Sequence of chain 1.A:
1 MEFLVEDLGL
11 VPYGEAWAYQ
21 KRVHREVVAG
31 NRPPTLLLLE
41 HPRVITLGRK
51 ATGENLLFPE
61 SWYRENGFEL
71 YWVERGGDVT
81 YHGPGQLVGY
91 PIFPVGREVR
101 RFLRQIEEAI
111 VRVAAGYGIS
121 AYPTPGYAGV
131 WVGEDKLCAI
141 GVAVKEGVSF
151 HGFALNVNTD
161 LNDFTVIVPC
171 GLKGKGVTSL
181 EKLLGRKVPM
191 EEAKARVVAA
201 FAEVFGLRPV

Binding-site contacts:
Ligand atom C9 contacts residue ASP78 of chain 1.A at 4.2 Å.
Ligand atom C5 contacts residue HIS82 of chain 1.A at 3.7 Å.
Ligand atom C9 contacts residue ARG75 of chain 1.A at 4.0 Å.
Ligand atom C6 contacts residue ILE140 of chain 1.A at 4.3 Å (hydrophobic).
Ligand atom C5 contacts residue ALA139 of chain 1.A at 4.0 Å (hydrophobic).
Ligand atom C11 contacts residue ALA139 of chain 1.A at 3.6 Å (hydrophobic).
Ligand atom C7 contacts residue ARG75 of chain 1.A at 3.5 Å.
Ligand atom C11 contacts residue GLY141 of chain 1.A at 3.5 Å.
Ligand atom C5 contacts residue PHE153 of chain 1.A at 3.7 Å (hydrophobic).
Ligand atom C8 contacts residue GLY76 of chain 1.A at 4.2 Å.
Ligand atom OAB contacts residue GLY77 of chain 1.A at 3.3 Å.
Ligand atom C8 contacts residue ARG75 of chain 1.A at 4.3 Å.
Ligand atom C5 contacts residue GLY141 of chain 1.A at 4.1 Å.
Ligand atom C6 contacts residue ARG75 of chain 1.A at 3.8 Å.
Ligand atom C11 contacts residue ILE140 of chain 1.A at 3.6 Å (hydrophobic).
Ligand atom C9 contacts residue GLY77 of chain 1.A at 4.1 Å.
Ligand atom C14 contacts residue HIS82 of chain 1.A at 3.7 Å.
Ligand atom C6 contacts residue THR80 of chain 1.A at 4.0 Å.
Ligand atom C14 contacts residue GLY152 of chain 1.A at 3.5 Å.
Ligand atom C10 contacts residue ASP78 of chain 1.A at 3.9 Å.
Ligand atom C9 contacts residue VAL79 of chain 1.A at 3.8 Å (hydrophobic).
Ligand atom C9 contacts residue THR80 of chain 1.A at 4.1 Å.
Ligand atom C6 contacts residue GLY141 of chain 1.A at 3.7 Å.
Ligand atom C10 contacts residue GLY77 of chain 1.A at 3.7 Å.
Ligand atom C8 contacts residue ALA139 of chain 1.A at 4.2 Å (hydrophobic).
Ligand atom C6 contacts residue GLY152 of chain 1.A at 4.2 Å.
Ligand atom C6 contacts residue HIS82 of chain 1.A at 4.1 Å.
Ligand atom C8 contacts residue ILE140 of chain 1.A at 3.5 Å (hydrophobic).
Ligand atom C8 contacts residue GLY141 of chain 1.A at 4.2 Å.
Ligand atom C7 contacts residue ILE140 of chain 1.A at 4.1 Å (hydrophobic).
Ligand atom C14 contacts residue PHE153 of chain 1.A at 3.6 Å (hydrophobic).
Ligand atom C5 contacts residue ALA154 of chain 1.A at 3.9 Å (hydrophobic).
Ligand atom C7 contacts residue GLY141 of chain 1.A at 3.9 Å.
Ligand atom C11 contacts residue THR80 of chain 1.A at 3.9 Å.
Ligand atom C14 contacts residue TYR90 of chain 1.A at 4.2 Å (hydrophobic).
Ligand atom C5 contacts residue GLY152 of chain 1.A at 3.5 Å.
Ligand atom C7 contacts residue THR80 of chain 1.A at 3.8 Å.
Ligand atom C7 contacts residue GLY76 of chain 1.A at 4.1 Å.
Ligand atom OAB contacts residue VAL79 of chain 1.A at 4.3 Å.
Ligand atom OAB contacts residue ASP78 of chain 1.A at 3.0 Å (salt-bridge).

The protein below binds the small molecule below.
Small molecule (SMILES): CCCCCCCC=O